Sequence of chain 40.A:
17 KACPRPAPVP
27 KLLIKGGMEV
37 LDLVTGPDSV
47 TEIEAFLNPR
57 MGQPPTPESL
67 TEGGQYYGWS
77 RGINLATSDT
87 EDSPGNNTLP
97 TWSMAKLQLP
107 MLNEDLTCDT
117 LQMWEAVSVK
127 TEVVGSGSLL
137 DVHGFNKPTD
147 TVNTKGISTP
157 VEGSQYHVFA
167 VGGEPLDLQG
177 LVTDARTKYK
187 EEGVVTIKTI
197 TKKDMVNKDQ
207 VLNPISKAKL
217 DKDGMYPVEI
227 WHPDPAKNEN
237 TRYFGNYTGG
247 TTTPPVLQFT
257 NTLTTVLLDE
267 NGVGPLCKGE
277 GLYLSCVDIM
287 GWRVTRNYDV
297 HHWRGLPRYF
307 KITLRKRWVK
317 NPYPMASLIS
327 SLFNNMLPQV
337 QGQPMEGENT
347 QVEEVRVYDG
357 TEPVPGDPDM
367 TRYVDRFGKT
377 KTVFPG

A small-molecule ligand and the protein it binds are described below.
Small molecule (SMILES): CC(=O)N[C@H]1[C@H]([C@H](O)[C@H](O)CO)O[C@@](O[C@H]2[C@@H](O)[C@@H](CO)O[C@@H](O[C@H]3[C@H](O)[C@@H](O)[C@H](O)O[C@@H]3CO)[C@@H]2O)(C(=O)O)C[C@@H]1O

Sequence of chain 40.E:
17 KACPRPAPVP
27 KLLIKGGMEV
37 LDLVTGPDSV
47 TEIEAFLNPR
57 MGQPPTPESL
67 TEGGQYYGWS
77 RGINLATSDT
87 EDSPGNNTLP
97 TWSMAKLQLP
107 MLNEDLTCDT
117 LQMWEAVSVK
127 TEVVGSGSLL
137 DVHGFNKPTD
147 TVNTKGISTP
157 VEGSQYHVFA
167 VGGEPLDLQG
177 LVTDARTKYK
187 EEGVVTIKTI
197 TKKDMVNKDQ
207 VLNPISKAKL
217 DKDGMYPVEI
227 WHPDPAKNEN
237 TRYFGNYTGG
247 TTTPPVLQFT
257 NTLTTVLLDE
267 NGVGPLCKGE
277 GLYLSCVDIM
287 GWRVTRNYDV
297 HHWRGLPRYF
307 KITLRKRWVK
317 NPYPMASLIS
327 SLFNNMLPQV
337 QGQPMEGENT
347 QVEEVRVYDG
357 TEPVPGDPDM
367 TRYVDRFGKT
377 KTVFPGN

Binding-site contacts:
Ligand atom O3 contacts residue GLY78 of chain 40.E at 3.6 Å.
Ligand atom O6 contacts residue THR94 of chain 40.E at 3.7 Å.
Ligand atom O1A contacts residue ARG77 of chain 40.E at 3.1 Å (salt-bridge).
Ligand atom C4 contacts residue GLY78 of chain 40.E at 3.4 Å.
Ligand atom N5 contacts residue TYR72 of chain 40.E at 3.2 Å (h-bond).
Ligand atom C6 contacts residue TYR72 of chain 40.E at 3.5 Å (hydrophobic).
Ligand atom C4 contacts residue HIS298 of chain 40.E at 3.7 Å.
Ligand atom C1 contacts residue TYR72 of chain 40.E at 3.7 Å (hydrophobic).
Ligand atom O6 contacts residue ARG77 of chain 40.E at 4.0 Å.
Ligand atom O1B contacts residue TYR72 of chain 40.E at 3.7 Å.
Ligand atom C3 contacts residue GLY78 of chain 40.E at 4.2 Å.
Ligand atom C10 contacts residue TYR72 of chain 40.E at 4.2 Å (hydrophobic).
Ligand atom O10 contacts residue ASN293 of chain 40.E at 3.8 Å.
Ligand atom C8 contacts residue TYR72 of chain 40.E at 4.2 Å (hydrophobic).
Ligand atom C11 contacts residue ASP85 of chain 40.A at 3.8 Å.
Ligand atom C1 contacts residue ARG77 of chain 40.E at 3.4 Å.
Ligand atom O4 contacts residue VAL296 of chain 40.E at 4.2 Å.
Ligand atom C2 contacts residue GLY78 of chain 40.E at 4.2 Å.
Ligand atom O3 contacts residue VAL296 of chain 40.E at 4.2 Å.
Ligand atom C3 contacts residue VAL296 of chain 40.E at 3.5 Å (hydrophobic).
Ligand atom O4 contacts residue TYR72 of chain 40.E at 3.9 Å.
Ligand atom C5 contacts residue ASN93 of chain 40.E at 4.3 Å.
Ligand atom O1B contacts residue ARG77 of chain 40.E at 2.8 Å (salt-bridge).
Ligand atom C4 contacts residue ARG77 of chain 40.E at 4.2 Å.
Ligand atom C3 contacts residue GLY78 of chain 40.E at 4.1 Å.
Ligand atom C3 contacts residue HIS298 of chain 40.E at 3.6 Å.
Ligand atom O6 contacts residue ASN93 of chain 40.E at 2.8 Å (h-bond).
Ligand atom C6 contacts residue ASN93 of chain 40.E at 3.5 Å.
Ligand atom O4 contacts residue HIS298 of chain 40.E at 3.1 Å (h-bond).
Ligand atom O10 contacts residue THR291 of chain 40.E at 4.0 Å.
Ligand atom C4 contacts residue TYR72 of chain 40.E at 3.2 Å (hydrophobic).
Ligand atom O1A contacts residue GLY78 of chain 40.E at 3.6 Å (h-bond).
Ligand atom O4 contacts residue GLY78 of chain 40.E at 3.1 Å.
Ligand atom O6 contacts residue GLY78 of chain 40.E at 3.8 Å.
Ligand atom O4 contacts residue ILE79 of chain 40.E at 3.4 Å (h-bond).
Ligand atom O8 contacts residue TYR72 of chain 40.E at 3.2 Å (h-bond).
Ligand atom C5 contacts residue TYR72 of chain 40.E at 3.5 Å (hydrophobic).
Ligand atom O1A contacts residue TYR72 of chain 40.E at 3.4 Å.
Ligand atom C7 contacts residue TYR72 of chain 40.E at 4.2 Å (hydrophobic).
Ligand atom O4 contacts residue THR291 of chain 40.E at 3.4 Å.